Sequence of chain 1.A:
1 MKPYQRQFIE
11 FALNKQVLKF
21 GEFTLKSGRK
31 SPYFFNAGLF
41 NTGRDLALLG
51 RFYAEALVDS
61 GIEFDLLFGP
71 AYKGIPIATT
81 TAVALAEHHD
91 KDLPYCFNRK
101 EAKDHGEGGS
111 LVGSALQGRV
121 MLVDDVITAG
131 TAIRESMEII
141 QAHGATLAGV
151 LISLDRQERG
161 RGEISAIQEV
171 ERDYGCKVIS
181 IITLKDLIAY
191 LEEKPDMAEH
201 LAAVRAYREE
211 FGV

Sequence of chain 2.A:
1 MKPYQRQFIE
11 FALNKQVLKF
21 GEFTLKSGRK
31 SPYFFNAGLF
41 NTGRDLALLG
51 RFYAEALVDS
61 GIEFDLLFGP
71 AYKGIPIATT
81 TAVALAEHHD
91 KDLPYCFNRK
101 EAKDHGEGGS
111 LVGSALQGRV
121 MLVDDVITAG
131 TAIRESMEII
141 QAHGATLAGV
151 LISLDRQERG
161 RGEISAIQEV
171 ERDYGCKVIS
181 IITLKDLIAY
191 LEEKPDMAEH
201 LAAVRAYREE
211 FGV

This small molecule binds to this protein.
Small molecule (SMILES): O=P(O)(O)OC[C@H]1O[C@H](O[P](=O)(O)OP(=O)(O)O)[C@H](O)[C@@H]1O

Binding-site contacts:
Ligand atom O2 contacts residue LYS73 of chain 2.A at 3.2 Å (salt-bridge).
Ligand atom O1P contacts residue THR128 of chain 2.A at 3.1 Å (h-bond).
Ligand atom P contacts residue ALA129 of chain 2.A at 3.6 Å.
Ligand atom O1P contacts residue GLY130 of chain 2.A at 3.0 Å (h-bond).
Ligand atom O3 contacts residue ASP124 of chain 2.A at 3.0 Å (salt-bridge).
Ligand atom C1 contacts residue LYS73 of chain 2.A at 3.5 Å.
Ligand atom O1B contacts residue ARG99 of chain 1.A at 2.3 Å (salt-bridge).
Ligand atom P contacts residue THR128 of chain 2.A at 3.5 Å.
Ligand atom C2 contacts residue MG1 of chain 2.B at 3.5 Å.
Ligand atom PA contacts residue MG1 of chain 2.B at 3.1 Å.
Ligand atom O2B contacts residue ARG99 of chain 1.A at 3.4 Å (salt-bridge).
Ligand atom C3 contacts residue ASP125 of chain 2.A at 3.4 Å.
Ligand atom PB contacts residue TYR72 of chain 2.A at 3.7 Å.
Ligand atom PB contacts residue MG1 of chain 2.B at 3.3 Å.
Ligand atom O2 contacts residue MG1 of chain 2.B at 2.5 Å.
Ligand atom O1P contacts residue ALA129 of chain 2.A at 3.3 Å (h-bond).
Ligand atom O3P contacts residue LYS26 of chain 2.A at 3.5 Å (salt-bridge).
Ligand atom C2 contacts residue LYS73 of chain 2.A at 3.5 Å.
Ligand atom O2P contacts residue THR131 of chain 2.A at 3.2 Å (h-bond).
Ligand atom O3 contacts residue MG1 of chain 2.B at 2.8 Å.
Ligand atom O1P contacts residue ILE127 of chain 2.A at 3.6 Å.
Ligand atom O1A contacts residue MG1 of chain 2.B at 3.6 Å.
Ligand atom O1 contacts residue MG1 of chain 2.B at 2.9 Å.
Ligand atom O3P contacts residue ALA129 of chain 2.A at 3.1 Å (h-bond).
Ligand atom O3A contacts residue MG1 of chain 2.B at 2.6 Å.
Ligand atom C3 contacts residue MG1 of chain 2.B at 3.6 Å.
Ligand atom PB contacts residue LYS73 of chain 2.A at 3.6 Å.
Ligand atom O3B contacts residue LYS73 of chain 2.A at 2.3 Å (salt-bridge).
Ligand atom O3P contacts residue THR128 of chain 2.A at 2.6 Å (h-bond).
Ligand atom O2B contacts residue LYS100 of chain 2.A at 2.8 Å (salt-bridge).
Ligand atom O3B contacts residue TYR72 of chain 2.A at 2.7 Å (h-bond).
Ligand atom O3B contacts residue MG1 of chain 2.B at 2.9 Å.
Ligand atom O2A contacts residue LYS73 of chain 2.A at 3.6 Å.
Ligand atom O2P contacts residue ALA132 of chain 2.A at 3.0 Å (h-bond).
Ligand atom C2 contacts residue ASP125 of chain 2.A at 3.7 Å.
Ligand atom PB contacts residue ARG99 of chain 1.A at 3.6 Å.
Ligand atom O3B contacts residue ALA71 of chain 2.A at 3.6 Å.
Ligand atom O1B contacts residue LYS73 of chain 2.A at 2.9 Å.
Ligand atom C5 contacts residue VAL126 of chain 2.A at 3.5 Å (hydrophobic).
Ligand atom O3A contacts residue LYS73 of chain 2.A at 3.2 Å (salt-bridge).